Sequence of chain 1.K:
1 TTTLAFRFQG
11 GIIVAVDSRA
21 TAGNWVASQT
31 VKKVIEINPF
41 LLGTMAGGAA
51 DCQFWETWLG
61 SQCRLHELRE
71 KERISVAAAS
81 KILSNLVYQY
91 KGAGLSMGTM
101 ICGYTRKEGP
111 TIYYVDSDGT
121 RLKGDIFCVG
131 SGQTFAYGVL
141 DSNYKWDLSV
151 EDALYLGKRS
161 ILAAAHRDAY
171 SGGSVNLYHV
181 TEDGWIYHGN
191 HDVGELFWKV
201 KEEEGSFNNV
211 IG

A small-molecule ligand and the protein it binds are described below.
Small molecule (SMILES): CC(C)C[C@@H](CCS(C)(=O)=O)NC(=O)[C@H](CC(C)C)NC(=O)[C@H](CC(C)C)NC(=O)OCc1ccccc1

Sequence of chain 1.L:
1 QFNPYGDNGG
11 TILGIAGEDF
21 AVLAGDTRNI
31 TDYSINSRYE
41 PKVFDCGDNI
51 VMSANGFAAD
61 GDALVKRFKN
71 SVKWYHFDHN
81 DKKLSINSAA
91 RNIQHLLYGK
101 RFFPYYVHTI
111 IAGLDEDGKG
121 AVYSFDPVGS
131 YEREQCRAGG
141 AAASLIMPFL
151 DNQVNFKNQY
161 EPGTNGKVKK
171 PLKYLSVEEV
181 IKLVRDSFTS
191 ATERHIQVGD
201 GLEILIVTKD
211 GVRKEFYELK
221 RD

Binding-site contacts:
Ligand atom O31 contacts residue ALA49 of chain 1.K at 3.2 Å (h-bond).
Ligand atom C28 contacts residue ALA49 of chain 1.K at 3.7 Å (hydrophobic).
Ligand atom C25 contacts residue GLY47 of chain 1.K at 3.8 Å.
Ligand atom C30 contacts residue ALA49 of chain 1.K at 3.8 Å (hydrophobic).
Ligand atom N16 contacts residue THR21 of chain 1.K at 2.8 Å (h-bond).
Ligand atom O23 contacts residue ALA20 of chain 1.K at 3.5 Å.
Ligand atom C27 contacts residue GLY47 of chain 1.K at 3.9 Å.
Ligand atom C12 contacts residue ASP126 of chain 1.L at 3.6 Å.
Ligand atom C17 contacts residue GLY47 of chain 1.K at 3.5 Å.
Ligand atom C27 contacts residue LYS33 of chain 1.K at 3.9 Å.
Ligand atom C27 contacts residue THR1 of chain 1.K at 2.8 Å.
Ligand atom C45 contacts residue GLY47 of chain 1.K at 3.7 Å.
Ligand atom C17 contacts residue THR21 of chain 1.K at 3.6 Å.
Ligand atom C22 contacts residue GLY47 of chain 1.K at 3.7 Å.
Ligand atom C10 contacts residue ASP126 of chain 1.L at 3.8 Å.
Ligand atom N9 contacts residue ASP126 of chain 1.L at 3.0 Å (salt-bridge).
Ligand atom O31 contacts residue GLY48 of chain 1.K at 3.9 Å.
Ligand atom C41 contacts residue THR1 of chain 1.K at 1.4 Å.
Ligand atom C11 contacts residue ASP126 of chain 1.L at 3.6 Å.
Ligand atom C30 contacts residue MET45 of chain 1.K at 3.5 Å (hydrophobic).
Ligand atom C26 contacts residue GLY47 of chain 1.K at 3.3 Å.
Ligand atom C25 contacts residue THR1 of chain 1.K at 2.4 Å.
Ligand atom O23 contacts residue THR21 of chain 1.K at 2.9 Å (h-bond).
Ligand atom C1 contacts residue PRO127 of chain 1.L at 3.8 Å (hydrophobic).
Ligand atom S42 contacts residue THR1 of chain 1.K at 3.7 Å.
Ligand atom C22 contacts residue THR21 of chain 1.K at 3.9 Å.
Ligand atom C33 contacts residue PRO127 of chain 1.L at 3.8 Å (hydrophobic).
Ligand atom C10 contacts residue THR21 of chain 1.K at 3.7 Å.
Ligand atom N24 contacts residue THR1 of chain 1.K at 3.7 Å.
Ligand atom C18 contacts residue THR21 of chain 1.K at 3.5 Å.
Ligand atom C2 contacts residue PRO104 of chain 1.L at 3.9 Å (hydrophobic).
Ligand atom O43 contacts residue THR1 of chain 1.K at 2.8 Å (h-bond).
Ligand atom N24 contacts residue GLY47 of chain 1.K at 2.9 Å (h-bond).
Ligand atom C15 contacts residue THR21 of chain 1.K at 3.7 Å.
Ligand atom C29 contacts residue VAL31 of chain 1.K at 3.8 Å (hydrophobic).
Ligand atom C29 contacts residue ALA49 of chain 1.K at 3.6 Å (hydrophobic).
Ligand atom O43 contacts residue SER131 of chain 1.K at 3.2 Å (h-bond).
Ligand atom C11 contacts residue ALA49 of chain 1.K at 3.8 Å (hydrophobic).
Ligand atom C26 contacts residue THR1 of chain 1.K at 2.5 Å.
Ligand atom C14 contacts residue ALA27 of chain 1.K at 3.2 Å (hydrophobic).